Sequence of chain 43.B:
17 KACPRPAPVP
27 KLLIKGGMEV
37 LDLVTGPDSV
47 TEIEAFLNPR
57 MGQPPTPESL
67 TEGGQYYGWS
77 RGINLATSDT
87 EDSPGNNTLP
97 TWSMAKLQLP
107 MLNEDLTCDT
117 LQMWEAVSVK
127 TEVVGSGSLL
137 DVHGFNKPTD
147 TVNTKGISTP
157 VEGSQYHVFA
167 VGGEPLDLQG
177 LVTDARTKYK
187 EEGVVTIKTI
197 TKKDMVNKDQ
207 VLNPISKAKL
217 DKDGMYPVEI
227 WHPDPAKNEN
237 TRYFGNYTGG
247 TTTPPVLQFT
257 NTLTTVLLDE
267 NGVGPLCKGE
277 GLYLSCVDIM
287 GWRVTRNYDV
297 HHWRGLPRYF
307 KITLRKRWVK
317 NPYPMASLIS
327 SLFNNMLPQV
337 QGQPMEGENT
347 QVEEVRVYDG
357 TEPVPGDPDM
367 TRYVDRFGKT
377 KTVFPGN

Binding-site contacts:
Ligand atom N5 contacts residue TYR72 of chain 43.A at 3.4 Å (h-bond).
Ligand atom O4 contacts residue ILE79 of chain 43.A at 4.0 Å.
Ligand atom C1 contacts residue SER89 of chain 43.A at 3.5 Å.
Ligand atom O1A contacts residue HIS298 of chain 43.A at 3.9 Å.
Ligand atom O6 contacts residue ASN93 of chain 43.A at 3.0 Å (h-bond).
Ligand atom O4 contacts residue GLY78 of chain 43.A at 3.1 Å.
Ligand atom O8 contacts residue TYR72 of chain 43.A at 4.3 Å.
Ligand atom C3 contacts residue GLY78 of chain 43.A at 3.6 Å.
Ligand atom C3 contacts residue VAL296 of chain 43.A at 3.7 Å (hydrophobic).
Ligand atom C3 contacts residue HIS298 of chain 43.A at 3.6 Å.
Ligand atom C4 contacts residue TYR72 of chain 43.A at 3.8 Å (hydrophobic).
Ligand atom O1A contacts residue SER89 of chain 43.A at 3.1 Å (h-bond).
Ligand atom O1B contacts residue SER89 of chain 43.A at 3.1 Å (h-bond).
Ligand atom C6 contacts residue ASN93 of chain 43.A at 3.0 Å.
Ligand atom O1A contacts residue ARG77 of chain 43.A at 3.2 Å (salt-bridge).
Ligand atom C1 contacts residue TYR72 of chain 43.A at 4.1 Å (hydrophobic).
Ligand atom C4 contacts residue ASN93 of chain 43.A at 4.2 Å.
Ligand atom O8 contacts residue ARG77 of chain 43.A at 3.2 Å (salt-bridge).
Ligand atom O10 contacts residue THR291 of chain 43.A at 4.3 Å.
Ligand atom C4 contacts residue HIS298 of chain 43.A at 3.2 Å.
Ligand atom C6 contacts residue TYR72 of chain 43.A at 4.0 Å (hydrophobic).
Ligand atom O1A contacts residue GLY78 of chain 43.A at 3.2 Å (h-bond).
Ligand atom C1 contacts residue GLY78 of chain 43.A at 3.7 Å.
Ligand atom C5 contacts residue TYR72 of chain 43.A at 3.9 Å (hydrophobic).
Ligand atom C3 contacts residue GLY78 of chain 43.A at 4.0 Å.
Ligand atom C2 contacts residue GLY78 of chain 43.A at 3.9 Å.
Ligand atom C1 contacts residue LYS186 of chain 43.A at 3.9 Å.
Ligand atom O1A contacts residue LYS186 of chain 43.A at 2.8 Å (salt-bridge).
Ligand atom O4 contacts residue VAL296 of chain 43.A at 3.9 Å.
Ligand atom C5 contacts residue ASN93 of chain 43.A at 3.6 Å.
Ligand atom C11 contacts residue ASP85 of chain 43.B at 4.0 Å.
Ligand atom O4 contacts residue THR291 of chain 43.A at 3.5 Å.
Ligand atom O1A contacts residue TYR72 of chain 43.A at 3.5 Å.
Ligand atom O1B contacts residue ARG77 of chain 43.A at 2.9 Å (salt-bridge).
Ligand atom O1B contacts residue TYR72 of chain 43.A at 4.1 Å.
Ligand atom O3 contacts residue GLY78 of chain 43.A at 3.3 Å.
Ligand atom C1 contacts residue ARG77 of chain 43.A at 3.6 Å.
Ligand atom O4 contacts residue HIS298 of chain 43.A at 2.7 Å (h-bond).
Ligand atom O4 contacts residue ASN80 of chain 43.A at 4.3 Å.
Ligand atom C4 contacts residue GLY78 of chain 43.A at 3.4 Å.

Sequence of chain 43.A:
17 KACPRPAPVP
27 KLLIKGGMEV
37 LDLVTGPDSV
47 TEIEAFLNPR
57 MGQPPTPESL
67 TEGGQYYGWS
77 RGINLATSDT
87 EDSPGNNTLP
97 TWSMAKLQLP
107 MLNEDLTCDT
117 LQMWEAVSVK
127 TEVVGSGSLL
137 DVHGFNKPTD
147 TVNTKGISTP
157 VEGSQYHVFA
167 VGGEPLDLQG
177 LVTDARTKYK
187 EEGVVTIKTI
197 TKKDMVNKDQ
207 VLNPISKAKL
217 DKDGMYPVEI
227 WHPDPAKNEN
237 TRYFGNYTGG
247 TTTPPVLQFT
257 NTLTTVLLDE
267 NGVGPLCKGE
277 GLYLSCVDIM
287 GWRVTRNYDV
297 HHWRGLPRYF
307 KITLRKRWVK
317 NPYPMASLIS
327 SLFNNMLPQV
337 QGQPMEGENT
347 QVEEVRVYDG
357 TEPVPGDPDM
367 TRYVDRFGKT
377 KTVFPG

A protein and the small-molecule ligand that binds it are described below.
Small molecule (SMILES): CC(=O)N[C@@H]1[C@@H](O[C@@H]2O[C@H](CO)[C@H](O)[C@H](O[C@]3(C(=O)O)C[C@H](O)[C@@H](NC(C)=O)[C@H]([C@H](O)[C@H](O)CO)O3)[C@H]2O)[C@H](O)[C@@H](CO[C@]2(C(=O)O)C[C@H](O)[C@@H](NC(C)=O)[C@H]([C@H](O)[C@H](O)CO)O2)O[C@H]1O